Binding-site contacts:
Ligand atom C2 contacts residue SER179 of chain 1.C at 4.2 Å.
Ligand atom C2 contacts residue ARG181 of chain 1.C at 4.0 Å.
Ligand atom C4 contacts residue ARG181 of chain 1.C at 3.5 Å.
Ligand atom OH contacts residue SER182 of chain 1.C at 3.0 Å (h-bond).
Ligand atom C1 contacts residue SER179 of chain 1.C at 4.0 Å.
Ligand atom C4 contacts residue ASP77 of chain 1.C at 4.4 Å.
Ligand atom OH contacts residue LEU76 of chain 1.C at 4.0 Å.
Ligand atom C3 contacts residue ARG181 of chain 1.C at 4.5 Å.
Ligand atom C1 contacts residue ARG181 of chain 1.C at 4.0 Å.
Ligand atom OH contacts residue ASP77 of chain 1.C at 4.5 Å.
Ligand atom C3 contacts residue SER179 of chain 1.C at 3.1 Å.
Ligand atom C4 contacts residue SER182 of chain 1.C at 4.0 Å.
Ligand atom C4 contacts residue LEU76 of chain 1.C at 4.2 Å (hydrophobic).
Ligand atom OH contacts residue SER179 of chain 1.C at 3.1 Å (h-bond).
Ligand atom OH contacts residue ARG181 of chain 1.C at 2.9 Å (salt-bridge).
Ligand atom C4 contacts residue SER179 of chain 1.C at 3.5 Å.
Ligand atom C3 contacts residue ASP77 of chain 1.C at 4.4 Å.

Sequence of chain 1.C:
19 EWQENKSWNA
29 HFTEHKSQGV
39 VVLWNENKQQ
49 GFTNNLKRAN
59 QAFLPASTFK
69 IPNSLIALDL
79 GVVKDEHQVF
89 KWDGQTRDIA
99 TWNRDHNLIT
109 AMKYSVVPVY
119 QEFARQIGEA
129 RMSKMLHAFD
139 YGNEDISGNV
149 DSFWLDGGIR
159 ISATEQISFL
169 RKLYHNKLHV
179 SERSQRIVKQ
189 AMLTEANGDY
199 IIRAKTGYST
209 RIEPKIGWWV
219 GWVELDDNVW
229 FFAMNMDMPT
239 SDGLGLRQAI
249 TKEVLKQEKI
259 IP

This small molecule binds to this protein.
Small molecule (SMILES): CCCCO